A protein and the small-molecule ligand that binds it are described below.
Small molecule (SMILES): CC(=O)N[C@@H]1[C@@H](O)[C@H](O)[C@@H](CO)O[C@H]1O

Sequence of chain 1.D:
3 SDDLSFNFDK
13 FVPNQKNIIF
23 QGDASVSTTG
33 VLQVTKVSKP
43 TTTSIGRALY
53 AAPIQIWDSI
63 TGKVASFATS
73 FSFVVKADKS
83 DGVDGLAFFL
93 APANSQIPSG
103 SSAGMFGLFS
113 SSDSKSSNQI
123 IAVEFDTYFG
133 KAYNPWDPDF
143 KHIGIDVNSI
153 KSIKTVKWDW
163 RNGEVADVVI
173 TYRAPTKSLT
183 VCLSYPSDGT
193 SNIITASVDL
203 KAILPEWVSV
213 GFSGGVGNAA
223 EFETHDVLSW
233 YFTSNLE

Binding-site contacts:
Ligand atom C5 contacts residue GLY219 of chain 1.D at 4.4 Å.
Ligand atom C4 contacts residue GLY106 of chain 1.D at 3.7 Å.
Ligand atom C6 contacts residue VAL85 of chain 1.D at 4.3 Å (hydrophobic).
Ligand atom C1 contacts residue GLY219 of chain 1.D at 4.1 Å.
Ligand atom C7 contacts residue SER104 of chain 1.D at 3.7 Å.
Ligand atom O7 contacts residue SER104 of chain 1.D at 4.1 Å.
Ligand atom O3 contacts residue SER104 of chain 1.D at 3.1 Å (h-bond).
Ligand atom O5 contacts residue ASN220 of chain 1.D at 4.4 Å.
Ligand atom C5 contacts residue TYR130 of chain 1.D at 4.1 Å (hydrophobic).
Ligand atom C3 contacts residue SER104 of chain 1.D at 4.3 Å.
Ligand atom C8 contacts residue SER104 of chain 1.D at 3.9 Å.
Ligand atom C2 contacts residue SER104 of chain 1.D at 4.5 Å.
Ligand atom N2 contacts residue SER104 of chain 1.D at 3.9 Å.
Ligand atom C2 contacts residue GLY219 of chain 1.D at 4.3 Å.
Ligand atom O4 contacts residue ASP86 of chain 1.D at 2.7 Å (salt-bridge).
Ligand atom O4 contacts residue GLY106 of chain 1.D at 3.2 Å.
Ligand atom O4 contacts residue TYR130 of chain 1.D at 3.8 Å.
Ligand atom C1 contacts residue TYR135 of chain 1.D at 4.5 Å (hydrophobic).
Ligand atom C6 contacts residue GLY219 of chain 1.D at 4.5 Å.
Ligand atom O3 contacts residue GLY106 of chain 1.D at 2.6 Å (h-bond).
Ligand atom O6 contacts residue ASP86 of chain 1.D at 2.6 Å (salt-bridge).
Ligand atom O5 contacts residue GLY219 of chain 1.D at 3.8 Å.
Ligand atom C6 contacts residue ASP86 of chain 1.D at 3.2 Å.
Ligand atom C4 contacts residue ASP86 of chain 1.D at 3.3 Å.
Ligand atom O6 contacts residue GLY219 of chain 1.D at 3.4 Å.
Ligand atom C4 contacts residue GLY219 of chain 1.D at 4.4 Å.
Ligand atom C6 contacts residue TYR130 of chain 1.D at 3.6 Å (hydrophobic).
Ligand atom C4 contacts residue ASN136 of chain 1.D at 4.3 Å.
Ligand atom O4 contacts residue ASN136 of chain 1.D at 3.0 Å (h-bond).
Ligand atom C3 contacts residue GLY106 of chain 1.D at 3.7 Å.
Ligand atom C5 contacts residue ASP86 of chain 1.D at 3.8 Å.
Ligand atom O6 contacts residue ASN220 of chain 1.D at 3.5 Å (h-bond).
Ligand atom O6 contacts residue VAL85 of chain 1.D at 3.5 Å.
Ligand atom O3 contacts residue ALA105 of chain 1.D at 3.5 Å (h-bond).
Ligand atom O1 contacts residue GLY219 of chain 1.D at 3.4 Å (h-bond).
Ligand atom O5 contacts residue ASP86 of chain 1.D at 4.4 Å.